Sequence of chain 55.A:
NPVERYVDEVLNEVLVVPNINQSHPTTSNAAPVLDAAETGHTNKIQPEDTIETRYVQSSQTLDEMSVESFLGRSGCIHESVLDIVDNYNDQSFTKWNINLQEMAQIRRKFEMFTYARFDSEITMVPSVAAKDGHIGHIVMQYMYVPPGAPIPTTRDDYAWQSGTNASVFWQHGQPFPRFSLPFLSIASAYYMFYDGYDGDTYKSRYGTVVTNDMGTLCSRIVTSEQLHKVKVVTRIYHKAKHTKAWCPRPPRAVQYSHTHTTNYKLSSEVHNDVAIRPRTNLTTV

This protein binds this small molecule.
Small molecule (SMILES): Cc1cc(CCCOc2c(C)cc(-c3noc(C(F)(F)F)n3)cc2C)on1

Sequence of chain 55.C:
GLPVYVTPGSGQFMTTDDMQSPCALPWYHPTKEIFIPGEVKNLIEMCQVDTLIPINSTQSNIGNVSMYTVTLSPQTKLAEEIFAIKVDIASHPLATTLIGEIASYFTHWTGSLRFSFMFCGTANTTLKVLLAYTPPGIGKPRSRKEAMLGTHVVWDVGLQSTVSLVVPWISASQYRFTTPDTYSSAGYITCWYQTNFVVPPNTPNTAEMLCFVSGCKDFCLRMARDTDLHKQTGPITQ

Binding-site contacts:
Ligand atom C5B contacts residue TYR144 of chain 55.A at 3.5 Å (hydrophobic).
Ligand atom CM4 contacts residue PHE179 of chain 55.A at 3.8 Å (hydrophobic).
Ligand atom O1 contacts residue MET214 of chain 55.A at 3.5 Å (h-bond).
Ligand atom N3A contacts residue PHE179 of chain 55.A at 3.2 Å.
Ligand atom F3 contacts residue TYR142 of chain 55.A at 2.8 Å.
Ligand atom CM2 contacts residue ILE122 of chain 55.A at 3.5 Å (hydrophobic).
Ligand atom C1B contacts residue LEU181 of chain 55.A at 3.7 Å (hydrophobic).
Ligand atom F2 contacts residue PHE179 of chain 55.A at 3.3 Å.
Ligand atom C6B contacts residue LEU181 of chain 55.A at 3.4 Å (hydrophobic).
Ligand atom N1A contacts residue TYR144 of chain 55.A at 3.1 Å.
Ligand atom O1B contacts residue ILE98 of chain 55.A at 3.0 Å.
Ligand atom F1 contacts residue LEU217 of chain 55.A at 3.4 Å.
Ligand atom N3A contacts residue TYR144 of chain 55.A at 3.7 Å.
Ligand atom C3A contacts residue PHE179 of chain 55.A at 3.4 Å (hydrophobic).
Ligand atom CM6 contacts residue TYR144 of chain 55.A at 3.3 Å (hydrophobic).
Ligand atom C2A contacts residue TYR144 of chain 55.A at 3.5 Å (hydrophobic).
Ligand atom F2 contacts residue TYR142 of chain 55.A at 3.6 Å.
Ligand atom F2 contacts residue VAL168 of chain 55.A at 2.6 Å.
Ligand atom C1C contacts residue MET214 of chain 55.A at 3.5 Å (hydrophobic).
Ligand atom C1B contacts residue ILE98 of chain 55.A at 3.6 Å (hydrophobic).
Ligand atom F3 contacts residue SER167 of chain 55.A at 3.8 Å.
Ligand atom C3A contacts residue TYR144 of chain 55.A at 3.4 Å (hydrophobic).
Ligand atom F3 contacts residue ALA166 of chain 55.A at 2.8 Å.
Ligand atom O1A contacts residue TYR144 of chain 55.A at 3.1 Å.
Ligand atom CM6 contacts residue LEU184 of chain 55.A at 3.0 Å (hydrophobic).
Ligand atom N1A contacts residue PHE179 of chain 55.A at 3.7 Å.
Ligand atom C4 contacts residue TYR190 of chain 55.A at 3.4 Å (hydrophobic).
Ligand atom CM4 contacts residue TYR142 of chain 55.A at 3.5 Å (hydrophobic).
Ligand atom F3 contacts residue TYR144 of chain 55.A at 2.9 Å.
Ligand atom C4B contacts residue LEU181 of chain 55.A at 3.5 Å (hydrophobic).
Ligand atom C5 contacts residue MET214 of chain 55.A at 3.5 Å (hydrophobic).
Ligand atom F1 contacts residue PHE179 of chain 55.A at 3.8 Å.
Ligand atom CM3 contacts residue ASN212 of chain 55.A at 3.5 Å.
Ligand atom CM3 contacts residue TYR190 of chain 55.A at 3.5 Å (hydrophobic).
Ligand atom N1A contacts residue LEU181 of chain 55.A at 3.7 Å.
Ligand atom F1 contacts residue TYR142 of chain 55.A at 3.6 Å.
Ligand atom CM6 contacts residue MET214 of chain 55.A at 3.5 Å (hydrophobic).
Ligand atom C5B contacts residue LEU181 of chain 55.A at 3.4 Å (hydrophobic).
Ligand atom F3 contacts residue MET143 of chain 55.A at 3.3 Å.
Ligand atom C2A contacts residue PHE179 of chain 55.A at 3.6 Å (hydrophobic).